Sequence of chain 1.A:
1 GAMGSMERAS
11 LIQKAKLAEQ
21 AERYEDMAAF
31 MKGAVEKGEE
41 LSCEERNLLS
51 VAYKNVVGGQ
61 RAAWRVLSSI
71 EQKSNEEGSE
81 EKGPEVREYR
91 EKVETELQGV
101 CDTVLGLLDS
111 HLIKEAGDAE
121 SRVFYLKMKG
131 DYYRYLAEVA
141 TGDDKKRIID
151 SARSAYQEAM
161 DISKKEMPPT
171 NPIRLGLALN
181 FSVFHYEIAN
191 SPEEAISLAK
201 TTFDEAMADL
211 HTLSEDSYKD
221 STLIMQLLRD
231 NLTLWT

This small molecule binds to this protein.
Small molecule (SMILES): CC(C)[C@H](NC(=O)[C@@H](NC(=O)[C@H](C)NC(=O)[C@@H]1CCCN1C(=O)[C@@H](N)Cc1ccccc1)[C@@H](C)OP(=O)(O)O)C(=O)O

Binding-site contacts:
Ligand atom CB contacts residue ASN231 of chain 1.A at 3.6 Å.
Ligand atom CG2 contacts residue O3O1 of chain 1.F at 3.9 Å.
Ligand atom CA contacts residue LEU179 of chain 1.A at 3.7 Å (hydrophobic).
Ligand atom OXT contacts residue LYS54 of chain 1.A at 3.6 Å.
Ligand atom O contacts residue LYS54 of chain 1.A at 3.4 Å (salt-bridge).
Ligand atom CG2 contacts residue ARG134 of chain 1.A at 3.9 Å.
Ligand atom CG2 contacts residue ASN180 of chain 1.A at 3.7 Å.
Ligand atom C contacts residue ASN180 of chain 1.A at 3.6 Å.
Ligand atom CB contacts residue VAL183 of chain 1.A at 3.8 Å (hydrophobic).
Ligand atom O contacts residue LYS127 of chain 1.A at 2.9 Å (salt-bridge).
Ligand atom C contacts residue ASN231 of chain 1.A at 3.9 Å.
Ligand atom O contacts residue ASN180 of chain 1.A at 2.9 Å (h-bond).
Ligand atom C contacts residue LYS127 of chain 1.A at 3.8 Å.
Ligand atom CG1 contacts residue LEU179 of chain 1.A at 3.9 Å (hydrophobic).
Ligand atom N contacts residue ASN231 of chain 1.A at 2.9 Å (h-bond).
Ligand atom O3P contacts residue ARG134 of chain 1.A at 2.8 Å (salt-bridge).
Ligand atom CA contacts residue ASN231 of chain 1.A at 3.8 Å.
Ligand atom O2P contacts residue ARG134 of chain 1.A at 2.8 Å (salt-bridge).
Ligand atom O contacts residue LEU179 of chain 1.A at 3.4 Å.
Ligand atom CG1 contacts residue LEU227 of chain 1.A at 3.5 Å (hydrophobic).
Ligand atom P contacts residue ARG134 of chain 1.A at 3.8 Å.
Ligand atom CA contacts residue ASN180 of chain 1.A at 3.3 Å.
Ligand atom P contacts residue ARG61 of chain 1.A at 3.6 Å.
Ligand atom CA contacts residue ASN231 of chain 1.A at 3.6 Å.
Ligand atom OXT contacts residue O3O1 of chain 1.F at 3.5 Å.
Ligand atom O contacts residue ASN231 of chain 1.A at 3.0 Å (h-bond).
Ligand atom N contacts residue ASN180 of chain 1.A at 3.0 Å (h-bond).
Ligand atom O contacts residue VAL183 of chain 1.A at 3.6 Å.
Ligand atom CG2 contacts residue GLY176 of chain 1.A at 3.6 Å.
Ligand atom P contacts residue TYR135 of chain 1.A at 3.8 Å.
Ligand atom CG contacts residue VAL183 of chain 1.A at 3.9 Å (hydrophobic).
Ligand atom O1P contacts residue LYS54 of chain 1.A at 3.4 Å (salt-bridge).
Ligand atom O3P contacts residue TYR135 of chain 1.A at 2.6 Å (h-bond).
Ligand atom CB contacts residue ASN180 of chain 1.A at 3.3 Å.
Ligand atom O1P contacts residue ARG61 of chain 1.A at 3.0 Å (salt-bridge).
Ligand atom CG2 contacts residue VAL183 of chain 1.A at 3.7 Å (hydrophobic).
Ligand atom O2P contacts residue ARG61 of chain 1.A at 3.0 Å (salt-bridge).
Ligand atom CB contacts residue ARG65 of chain 1.A at 3.9 Å.
Ligand atom CB contacts residue ASN231 of chain 1.A at 3.6 Å.
Ligand atom C contacts residue ASN231 of chain 1.A at 3.7 Å.